Binding-site contacts:
Ligand atom C15 contacts residue LEU141 of chain 1.A at 3.6 Å (hydrophobic).
Ligand atom O1 contacts residue MET165 of chain 1.A at 3.4 Å.
Ligand atom C1 contacts residue CYS145 of chain 1.A at 2.2 Å (hydrophobic).
Ligand atom O contacts residue ASN142 of chain 1.A at 3.0 Å (h-bond).
Ligand atom C11 contacts residue GLU166 of chain 1.A at 3.2 Å.
Ligand atom C12 contacts residue GLU166 of chain 1.A at 3.0 Å.
Ligand atom C15 contacts residue HIS163 of chain 1.A at 3.7 Å.
Ligand atom C10 contacts residue THR190 of chain 1.A at 3.6 Å.
Ligand atom C contacts residue CYS145 of chain 1.A at 1.8 Å (hydrophobic).
Ligand atom C17 contacts residue ASN142 of chain 1.A at 3.4 Å.
Ligand atom C9 contacts residue GLU166 of chain 1.A at 3.8 Å.
Ligand atom N2 contacts residue SER144 of chain 1.A at 3.8 Å.
Ligand atom C contacts residue GLY143 of chain 1.A at 3.7 Å.
Ligand atom C3 contacts residue ASN142 of chain 1.A at 3.7 Å.
Ligand atom N2 contacts residue HIS163 of chain 1.A at 2.8 Å (h-bond).
Ligand atom C8 contacts residue GLN189 of chain 1.A at 3.4 Å.
Ligand atom C24 contacts residue MET49 of chain 1.A at 3.6 Å (hydrophobic).
Ligand atom O2 contacts residue PRO168 of chain 1.A at 3.2 Å.
Ligand atom C5 contacts residue GLU166 of chain 1.A at 3.5 Å.
Ligand atom O1 contacts residue GLU166 of chain 1.A at 2.9 Å (salt-bridge).
Ligand atom C23 contacts residue HIS41 of chain 1.A at 3.2 Å.
Ligand atom C22 contacts residue GLN189 of chain 1.A at 3.6 Å.
Ligand atom C16 contacts residue LEU141 of chain 1.A at 3.5 Å (hydrophobic).
Ligand atom O contacts residue GLY143 of chain 1.A at 3.4 Å (h-bond).
Ligand atom C22 contacts residue ARG188 of chain 1.A at 3.6 Å.
Ligand atom C2 contacts residue CYS145 of chain 1.A at 3.1 Å (hydrophobic).
Ligand atom C10 contacts residue GLN189 of chain 1.A at 3.7 Å.
Ligand atom O contacts residue CYS145 of chain 1.A at 3.7 Å.
Ligand atom C14 contacts residue GLU166 of chain 1.A at 3.7 Å.
Ligand atom C14 contacts residue HIS163 of chain 1.A at 3.5 Å.
Ligand atom C24 contacts residue HIS41 of chain 1.A at 3.6 Å.
Ligand atom C15 contacts residue PHE140 of chain 1.A at 3.1 Å (hydrophobic).
Ligand atom C1 contacts residue HIS41 of chain 1.A at 3.4 Å.
Ligand atom C13 contacts residue ASN142 of chain 1.A at 3.8 Å.
Ligand atom N3 contacts residue MET49 of chain 1.A at 3.5 Å (h-bond).
Ligand atom C20 contacts residue HIS164 of chain 1.A at 3.5 Å.
Ligand atom C4 contacts residue GLU166 of chain 1.A at 3.7 Å.
Ligand atom C16 contacts residue PHE140 of chain 1.A at 3.3 Å (hydrophobic).
Ligand atom O3 contacts residue MET49 of chain 1.A at 2.9 Å (h-bond).
Ligand atom C7 contacts residue GLN189 of chain 1.A at 3.8 Å.

Sequence of chain 2.A:
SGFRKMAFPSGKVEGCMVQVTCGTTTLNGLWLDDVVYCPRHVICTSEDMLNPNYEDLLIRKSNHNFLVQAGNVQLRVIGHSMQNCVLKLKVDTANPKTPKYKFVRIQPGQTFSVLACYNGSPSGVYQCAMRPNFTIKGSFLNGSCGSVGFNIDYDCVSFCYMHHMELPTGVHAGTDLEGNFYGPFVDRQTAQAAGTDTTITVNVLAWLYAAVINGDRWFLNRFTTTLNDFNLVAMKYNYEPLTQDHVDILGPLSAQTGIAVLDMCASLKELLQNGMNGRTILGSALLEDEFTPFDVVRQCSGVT

Sequence of chain 1.A:
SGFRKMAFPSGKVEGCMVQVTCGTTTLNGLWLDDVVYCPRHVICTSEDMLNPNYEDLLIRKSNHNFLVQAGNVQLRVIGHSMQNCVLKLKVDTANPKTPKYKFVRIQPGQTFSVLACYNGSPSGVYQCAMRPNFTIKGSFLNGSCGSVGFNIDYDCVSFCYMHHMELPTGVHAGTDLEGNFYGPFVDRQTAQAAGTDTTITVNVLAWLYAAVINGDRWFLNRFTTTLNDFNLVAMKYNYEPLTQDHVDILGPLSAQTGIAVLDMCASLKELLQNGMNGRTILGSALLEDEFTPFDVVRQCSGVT

This protein binds this small molecule.
Small molecule (SMILES): CCC(=O)N(c1cc(C(C)(C)C)on1)[C@@H](C(=O)Nc1ccc(OC)cc1C)c1cccnc1